Sequence of chain 4.A:
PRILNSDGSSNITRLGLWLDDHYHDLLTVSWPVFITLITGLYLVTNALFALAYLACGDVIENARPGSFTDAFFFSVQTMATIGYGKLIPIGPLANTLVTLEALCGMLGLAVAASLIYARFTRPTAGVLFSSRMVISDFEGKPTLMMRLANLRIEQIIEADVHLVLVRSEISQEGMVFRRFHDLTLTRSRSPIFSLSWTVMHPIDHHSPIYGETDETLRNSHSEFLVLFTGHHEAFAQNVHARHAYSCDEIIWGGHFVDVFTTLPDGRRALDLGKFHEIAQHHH

The small molecule below binds the protein below.
Small molecule (SMILES): O=C(O)CCP(=O)(CCC(=O)O)CCC(=O)O

Sequence of chain 1.A:
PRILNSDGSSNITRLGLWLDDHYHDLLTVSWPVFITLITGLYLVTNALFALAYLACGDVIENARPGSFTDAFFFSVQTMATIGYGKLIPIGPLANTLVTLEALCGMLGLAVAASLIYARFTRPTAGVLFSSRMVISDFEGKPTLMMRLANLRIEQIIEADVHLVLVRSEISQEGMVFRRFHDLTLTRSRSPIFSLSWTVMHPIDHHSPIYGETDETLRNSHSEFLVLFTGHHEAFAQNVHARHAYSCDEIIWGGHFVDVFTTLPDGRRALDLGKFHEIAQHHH

Binding-site contacts:
Ligand atom O16 contacts residue PCW1 of chain 1.Q at 3.2 Å.
Ligand atom C14 contacts residue SER211 of chain 1.A at 3.4 Å.
Ligand atom C10 contacts residue ARG283 of chain 1.A at 3.5 Å.
Ligand atom O12 contacts residue ARG283 of chain 1.A at 2.6 Å (salt-bridge).
Ligand atom C13 contacts residue ARG193 of chain 4.A at 3.6 Å.
Ligand atom O01 contacts residue SER209 of chain 1.A at 2.9 Å (h-bond).
Ligand atom O12 contacts residue ILE23 of chain 4.A at 3.8 Å.
Ligand atom O01 contacts residue LEU210 of chain 1.A at 3.6 Å.
Ligand atom P06 contacts residue ARG193 of chain 4.A at 3.9 Å.
Ligand atom O03 contacts residue LEU210 of chain 1.A at 2.8 Å (h-bond).
Ligand atom C09 contacts residue PHE275 of chain 1.A at 3.9 Å (hydrophobic).
Ligand atom O12 contacts residue ARG193 of chain 4.A at 3.8 Å.
Ligand atom C02 contacts residue SER211 of chain 1.A at 3.2 Å.
Ligand atom C15 contacts residue PCW1 of chain 1.Q at 3.9 Å.
Ligand atom C02 contacts residue SER209 of chain 1.A at 3.7 Å.
Ligand atom C10 contacts residue PHE275 of chain 1.A at 3.5 Å (hydrophobic).
Ligand atom C04 contacts residue SER211 of chain 1.A at 3.3 Å.
Ligand atom O16 contacts residue TRP212 of chain 1.A at 3.7 Å.
Ligand atom O03 contacts residue SER209 of chain 1.A at 3.6 Å.
Ligand atom C02 contacts residue LEU210 of chain 1.A at 3.6 Å (hydrophobic).
Ligand atom C10 contacts residue ARG193 of chain 4.A at 3.8 Å.
Ligand atom C08 contacts residue PHE275 of chain 1.A at 4.0 Å (hydrophobic).
Ligand atom C05 contacts residue SER211 of chain 1.A at 3.4 Å.
Ligand atom O01 contacts residue SER211 of chain 1.A at 3.7 Å.
Ligand atom O01 contacts residue ILE207 of chain 1.A at 3.8 Å.
Ligand atom C15 contacts residue SER211 of chain 1.A at 3.8 Å.
Ligand atom C15 contacts residue TRP212 of chain 1.A at 3.8 Å (hydrophobic).
Ligand atom O17 contacts residue THR213 of chain 1.A at 2.7 Å (h-bond).
Ligand atom C13 contacts residue PCW1 of chain 1.Q at 4.0 Å.
Ligand atom O11 contacts residue ARG193 of chain 4.A at 3.6 Å.
Ligand atom O11 contacts residue ARG283 of chain 1.A at 2.7 Å (salt-bridge).
Ligand atom C15 contacts residue THR213 of chain 1.A at 3.3 Å.
Ligand atom C08 contacts residue ARG193 of chain 4.A at 3.5 Å.
Ligand atom C05 contacts residue PHE275 of chain 1.A at 3.9 Å (hydrophobic).
Ligand atom O12 contacts residue PHE275 of chain 1.A at 3.5 Å.
Ligand atom O17 contacts residue TRP212 of chain 1.A at 3.9 Å.
Ligand atom O01 contacts residue PHE208 of chain 1.A at 3.6 Å.
Ligand atom O11 contacts residue PHE275 of chain 1.A at 3.4 Å.
Ligand atom O03 contacts residue SER211 of chain 1.A at 3.2 Å (h-bond).
Ligand atom O16 contacts residue THR213 of chain 1.A at 2.9 Å (h-bond).